A small-molecule ligand and the protein it binds are described below.
Small molecule (SMILES): CC(=O)N[C@@H]1[C@@H](O)[C@H](O)[C@@H](CO)O[C@H]1O

Sequence of chain 1.A:
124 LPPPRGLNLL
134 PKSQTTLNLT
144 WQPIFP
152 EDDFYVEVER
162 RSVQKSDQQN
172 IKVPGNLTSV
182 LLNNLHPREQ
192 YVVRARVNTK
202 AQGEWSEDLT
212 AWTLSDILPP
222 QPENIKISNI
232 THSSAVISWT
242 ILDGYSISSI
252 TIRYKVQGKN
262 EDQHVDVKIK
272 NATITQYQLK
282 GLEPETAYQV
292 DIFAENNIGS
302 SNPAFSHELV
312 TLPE

Binding-site contacts:
Ligand atom O7 contacts residue ASN230 of chain 1.A at 4.5 Å.
Ligand atom C1 contacts residue ASN230 of chain 1.A at 1.5 Å.
Ligand atom O5 contacts residue ASN230 of chain 1.A at 2.5 Å (h-bond).
Ligand atom C2 contacts residue ASN230 of chain 1.A at 2.5 Å.
Ligand atom N2 contacts residue ASN230 of chain 1.A at 3.1 Å (h-bond).
Ligand atom C5 contacts residue ASN230 of chain 1.A at 3.8 Å.
Ligand atom O4 contacts residue ASN230 of chain 1.A at 4.4 Å.
Ligand atom C4 contacts residue ASN230 of chain 1.A at 4.3 Å.
Ligand atom O3 contacts residue ASN230 of chain 1.A at 4.4 Å.
Ligand atom C3 contacts residue ASN230 of chain 1.A at 3.9 Å.
Ligand atom C7 contacts residue ASN230 of chain 1.A at 3.6 Å.
Ligand atom C8 contacts residue ASN230 of chain 1.A at 3.5 Å.